Sequence of chain 1.A:
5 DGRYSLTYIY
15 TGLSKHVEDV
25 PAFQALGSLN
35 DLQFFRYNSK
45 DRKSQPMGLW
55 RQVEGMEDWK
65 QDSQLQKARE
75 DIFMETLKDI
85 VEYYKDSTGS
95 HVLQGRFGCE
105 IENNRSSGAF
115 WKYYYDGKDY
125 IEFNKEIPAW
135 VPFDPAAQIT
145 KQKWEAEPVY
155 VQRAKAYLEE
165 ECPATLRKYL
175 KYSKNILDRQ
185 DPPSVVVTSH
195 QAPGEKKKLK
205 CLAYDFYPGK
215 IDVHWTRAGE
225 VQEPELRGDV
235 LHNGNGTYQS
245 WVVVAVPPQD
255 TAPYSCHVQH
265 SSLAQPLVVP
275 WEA

Binding-site contacts:
Ligand atom C1 contacts residue ASN108 of chain 1.A at 1.5 Å.
Ligand atom C5 contacts residue ASN108 of chain 1.A at 3.7 Å.
Ligand atom C3 contacts residue ASN108 of chain 1.A at 3.9 Å.
Ligand atom N2 contacts residue ARG171 of chain 1.A at 3.6 Å.
Ligand atom C7 contacts residue ASN108 of chain 1.A at 4.0 Å.
Ligand atom O5 contacts residue ASN108 of chain 1.A at 2.4 Å (h-bond).
Ligand atom N2 contacts residue ASN108 of chain 1.A at 3.0 Å (h-bond).
Ligand atom C8 contacts residue ASN108 of chain 1.A at 3.6 Å.
Ligand atom C1 contacts residue ARG171 of chain 1.A at 4.0 Å.
Ligand atom C2 contacts residue ARG171 of chain 1.A at 3.9 Å.
Ligand atom C2 contacts residue ASN108 of chain 1.A at 2.5 Å.
Ligand atom C4 contacts residue ASN108 of chain 1.A at 4.2 Å.

A small-molecule ligand and the protein it binds are described below.
Small molecule (SMILES): CC(=O)N[C@@H]1[C@@H](O)[C@H](O)[C@@H](CO)O[C@H]1O